Binding-site contacts:
Ligand atom C31 contacts residue LYS33 of chain 1.A at 4.4 Å.
Ligand atom RH01 contacts residue LYS33 of chain 1.A at 2.4 Å.

Sequence of chain 1.A:
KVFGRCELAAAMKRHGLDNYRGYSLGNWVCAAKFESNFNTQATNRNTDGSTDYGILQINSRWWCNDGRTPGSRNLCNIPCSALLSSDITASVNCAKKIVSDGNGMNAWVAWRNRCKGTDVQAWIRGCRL

This protein binds this small molecule.
Small molecule (SMILES): COC(=O)C(Cc1c[n+](C)c([Rh])n1C)NC(=O)OC(C)(C)C